Sequence of chain 1.N:
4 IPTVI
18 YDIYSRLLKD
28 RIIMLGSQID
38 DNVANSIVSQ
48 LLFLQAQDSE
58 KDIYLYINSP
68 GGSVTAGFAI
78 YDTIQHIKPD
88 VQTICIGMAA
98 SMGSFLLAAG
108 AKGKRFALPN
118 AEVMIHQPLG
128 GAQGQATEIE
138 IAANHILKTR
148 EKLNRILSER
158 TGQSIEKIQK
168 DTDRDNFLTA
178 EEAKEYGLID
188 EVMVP

Sequence of chain 1.M:
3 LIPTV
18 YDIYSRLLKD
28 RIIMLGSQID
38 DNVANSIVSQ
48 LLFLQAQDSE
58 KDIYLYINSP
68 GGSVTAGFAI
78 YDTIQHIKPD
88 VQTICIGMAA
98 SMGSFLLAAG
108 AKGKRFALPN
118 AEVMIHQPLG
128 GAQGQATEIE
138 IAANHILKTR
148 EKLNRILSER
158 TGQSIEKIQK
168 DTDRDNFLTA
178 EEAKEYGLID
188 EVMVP

The small molecule below binds the protein below.
Small molecule (SMILES): CC[C@@H](C)[C@H]1C(=O)N([C@@H](C)c2cccc3ccccc23)C[C@@H]2N(C(=O)NCCCC(F)(F)F)CCC(=O)N12

Binding-site contacts:
Ligand atom C28 contacts residue TYR61 of chain 1.N at 3.6 Å (hydrophobic).
Ligand atom F40 contacts residue LEU49 of chain 1.M at 3.7 Å.
Ligand atom C46 contacts residue GLN52 of chain 1.M at 3.4 Å.
Ligand atom C28 contacts residue TYR63 of chain 1.N at 3.7 Å (hydrophobic).
Ligand atom C24 contacts residue PHE113 of chain 1.N at 3.8 Å (hydrophobic).
Ligand atom F40 contacts residue LEU24 of chain 1.N at 3.4 Å.
Ligand atom C37 contacts residue ALA53 of chain 1.M at 3.3 Å (hydrophobic).
Ligand atom C25 contacts residue TYR61 of chain 1.N at 3.9 Å (hydrophobic).
Ligand atom C28 contacts residue ILE91 of chain 1.N at 3.5 Å (hydrophobic).
Ligand atom C27 contacts residue ILE91 of chain 1.N at 3.2 Å (hydrophobic).
Ligand atom C29 contacts residue ILE29 of chain 1.N at 3.8 Å (hydrophobic).
Ligand atom C36 contacts residue ILE29 of chain 1.N at 3.8 Å (hydrophobic).
Ligand atom C25 contacts residue THR90 of chain 1.N at 3.6 Å.
Ligand atom C27 contacts residue TYR61 of chain 1.N at 3.7 Å (hydrophobic).
Ligand atom C51 contacts residue LEU49 of chain 1.M at 3.8 Å (hydrophobic).
Ligand atom C37 contacts residue ASP27 of chain 1.N at 3.0 Å.
Ligand atom C26 contacts residue GLN89 of chain 1.N at 3.9 Å.
Ligand atom C25 contacts residue GLN89 of chain 1.N at 3.6 Å.
Ligand atom C35 contacts residue ASP27 of chain 1.N at 3.6 Å.
Ligand atom C4 contacts residue TYR61 of chain 1.N at 3.8 Å (hydrophobic).
Ligand atom C24 contacts residue ILE91 of chain 1.N at 3.8 Å (hydrophobic).
Ligand atom F41 contacts residue ARG23 of chain 1.N at 3.7 Å.
Ligand atom F42 contacts residue ARG23 of chain 1.N at 3.5 Å.
Ligand atom F42 contacts residue ASP27 of chain 1.N at 3.0 Å.
Ligand atom C36 contacts residue ASP27 of chain 1.N at 3.2 Å.
Ligand atom C23 contacts residue ILE91 of chain 1.N at 3.8 Å (hydrophobic).
Ligand atom C5 contacts residue TYR61 of chain 1.N at 3.7 Å (hydrophobic).
Ligand atom O32 contacts residue MET190 of chain 1.N at 3.8 Å.
Ligand atom C25 contacts residue ILE91 of chain 1.N at 3.7 Å (hydrophobic).
Ligand atom C22 contacts residue ILE91 of chain 1.N at 3.5 Å (hydrophobic).
Ligand atom F41 contacts residue ASP27 of chain 1.N at 3.8 Å.
Ligand atom C38 contacts residue ASP27 of chain 1.N at 3.4 Å.
Ligand atom F42 contacts residue LEU24 of chain 1.N at 3.7 Å.
Ligand atom C26 contacts residue TYR61 of chain 1.N at 3.6 Å (hydrophobic).
Ligand atom F41 contacts residue PHE50 of chain 1.M at 3.5 Å.
Ligand atom C26 contacts residue LEU62 of chain 1.N at 3.7 Å (hydrophobic).
Ligand atom C26 contacts residue ILE91 of chain 1.N at 3.5 Å (hydrophobic).
Ligand atom F40 contacts residue PHE50 of chain 1.M at 3.5 Å.
Ligand atom O32 contacts residue HIS83 of chain 1.M at 3.2 Å (h-bond).
Ligand atom C29 contacts residue TYR63 of chain 1.N at 3.8 Å (hydrophobic).